Sequence of chain 1.C:
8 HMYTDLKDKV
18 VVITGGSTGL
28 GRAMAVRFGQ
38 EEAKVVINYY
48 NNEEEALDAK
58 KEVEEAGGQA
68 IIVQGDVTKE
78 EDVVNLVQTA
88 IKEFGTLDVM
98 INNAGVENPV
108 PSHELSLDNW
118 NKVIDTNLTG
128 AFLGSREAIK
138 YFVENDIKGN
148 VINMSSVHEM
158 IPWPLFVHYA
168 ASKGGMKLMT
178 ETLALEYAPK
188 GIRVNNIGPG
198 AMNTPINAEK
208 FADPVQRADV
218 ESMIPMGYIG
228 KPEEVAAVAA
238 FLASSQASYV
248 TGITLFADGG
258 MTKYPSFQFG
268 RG

This small molecule binds to this protein.
Small molecule (SMILES): OC[C@H]1O[C@@H](O)[C@H](O)[C@@H](O)[C@@H]1O

Binding-site contacts:
Ligand atom C5 contacts residue GLY269 of chain 1.A at 3.7 Å.
Ligand atom C4 contacts residue GLY269 of chain 1.A at 3.2 Å.
Ligand atom O4 contacts residue ASN204 of chain 1.C at 3.5 Å (h-bond).
Ligand atom O4 contacts residue GLY269 of chain 1.A at 2.7 Å (h-bond).
Ligand atom C1 contacts residue SER153 of chain 1.C at 3.6 Å.
Ligand atom C3 contacts residue NAI1 of chain 1.K at 3.4 Å.
Ligand atom O1 contacts residue HIS155 of chain 1.C at 3.8 Å.
Ligand atom O2 contacts residue NAI1 of chain 1.K at 3.3 Å.
Ligand atom C2 contacts residue GLU104 of chain 1.C at 3.2 Å.
Ligand atom O4 contacts residue ALA198 of chain 1.C at 3.9 Å.
Ligand atom O4 contacts residue NAI1 of chain 1.K at 4.0 Å.
Ligand atom C4 contacts residue TRP160 of chain 1.C at 3.8 Å (hydrophobic).
Ligand atom C6 contacts residue HIS155 of chain 1.C at 3.8 Å.
Ligand atom C1 contacts residue NAI1 of chain 1.K at 3.1 Å.
Ligand atom C6 contacts residue ALA198 of chain 1.C at 3.8 Å (hydrophobic).
Ligand atom C2 contacts residue TYR166 of chain 1.C at 3.8 Å (hydrophobic).
Ligand atom C1 contacts residue TYR166 of chain 1.C at 3.7 Å (hydrophobic).
Ligand atom O6 contacts residue PHE264 of chain 1.A at 3.7 Å.
Ligand atom C3 contacts residue ASN204 of chain 1.C at 3.4 Å.
Ligand atom O1 contacts residue TYR166 of chain 1.C at 2.6 Å (h-bond).
Ligand atom O3 contacts residue LYS207 of chain 1.C at 3.3 Å (salt-bridge).
Ligand atom C4 contacts residue LYS207 of chain 1.C at 3.8 Å.
Ligand atom C2 contacts residue NAI1 of chain 1.K at 3.9 Å.
Ligand atom C2 contacts residue TRP160 of chain 1.C at 3.8 Å (hydrophobic).
Ligand atom O4 contacts residue LYS207 of chain 1.C at 3.1 Å (salt-bridge).
Ligand atom C6 contacts residue GLY269 of chain 1.A at 3.0 Å.
Ligand atom C3 contacts residue GLU104 of chain 1.C at 3.9 Å.
Ligand atom O2 contacts residue GLU104 of chain 1.C at 2.7 Å (salt-bridge).
Ligand atom O5 contacts residue SER153 of chain 1.C at 3.7 Å.
Ligand atom O3 contacts residue TRP160 of chain 1.C at 3.7 Å.
Ligand atom O3 contacts residue GLU104 of chain 1.C at 2.9 Å (salt-bridge).
Ligand atom O5 contacts residue HIS155 of chain 1.C at 3.2 Å.
Ligand atom C6 contacts residue MET258 of chain 1.C at 3.7 Å (hydrophobic).
Ligand atom O6 contacts residue GLY269 of chain 1.A at 2.7 Å (h-bond).
Ligand atom O1 contacts residue SER153 of chain 1.C at 2.5 Å (h-bond).
Ligand atom O2 contacts residue TYR166 of chain 1.C at 3.3 Å (h-bond).
Ligand atom O6 contacts residue HIS155 of chain 1.C at 2.8 Å (h-bond).
Ligand atom O2 contacts residue ILE203 of chain 1.C at 3.9 Å.
Ligand atom O3 contacts residue ASN204 of chain 1.C at 2.6 Å (h-bond).
Ligand atom O1 contacts residue NAI1 of chain 1.K at 3.2 Å.

Sequence of chain 1.A:
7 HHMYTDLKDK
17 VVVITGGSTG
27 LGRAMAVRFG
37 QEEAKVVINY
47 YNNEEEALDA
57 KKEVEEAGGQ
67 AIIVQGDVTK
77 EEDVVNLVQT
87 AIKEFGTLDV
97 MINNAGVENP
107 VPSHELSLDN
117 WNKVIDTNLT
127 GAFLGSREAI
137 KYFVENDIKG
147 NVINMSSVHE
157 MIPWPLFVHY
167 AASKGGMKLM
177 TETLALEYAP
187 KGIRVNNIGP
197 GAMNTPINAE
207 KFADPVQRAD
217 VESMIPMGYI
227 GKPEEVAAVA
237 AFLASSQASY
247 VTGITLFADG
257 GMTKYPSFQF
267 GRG